Sequence of chain 1.C:
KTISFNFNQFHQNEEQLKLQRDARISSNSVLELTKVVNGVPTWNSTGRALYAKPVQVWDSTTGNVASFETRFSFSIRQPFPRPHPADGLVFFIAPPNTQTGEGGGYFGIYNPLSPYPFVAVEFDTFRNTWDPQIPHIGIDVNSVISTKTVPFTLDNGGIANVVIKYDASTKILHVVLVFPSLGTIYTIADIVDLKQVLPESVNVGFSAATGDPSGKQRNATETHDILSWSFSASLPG

This protein binds this small molecule.
Small molecule (SMILES): CC(=O)N[C@H]1[C@H](O[C@H]2[C@H](O[C@@H]3O[C@@H](C)[C@@H](O)[C@@H](O)[C@@H]3O)[C@@H](NC(C)=O)CO[C@@H]2CO)O[C@H](CO)[C@@H](O[C@@H]2O[C@H](CO)[C@@H](O)[C@H](O)[C@@H]2O)[C@@H]1O

Binding-site contacts:
Ligand atom C2 contacts residue ARG82 of chain 1.C at 4.3 Å.
Ligand atom C1 contacts residue ARG82 of chain 1.C at 4.2 Å.
Ligand atom C4 contacts residue ASN219 of chain 1.C at 4.2 Å.
Ligand atom C2 contacts residue ASN219 of chain 1.C at 2.4 Å.
Ligand atom C7 contacts residue PRO83 of chain 1.C at 4.1 Å (hydrophobic).
Ligand atom C7 contacts residue ARG82 of chain 1.C at 4.5 Å.
Ligand atom C8 contacts residue ASN219 of chain 1.C at 3.2 Å.
Ligand atom C1 contacts residue ASN219 of chain 1.C at 1.4 Å.
Ligand atom C8 contacts residue PRO83 of chain 1.C at 3.6 Å (hydrophobic).
Ligand atom C3 contacts residue ASN219 of chain 1.C at 3.8 Å.
Ligand atom C5 contacts residue ASN219 of chain 1.C at 3.7 Å.
Ligand atom C7 contacts residue ASN219 of chain 1.C at 3.2 Å.
Ligand atom C8 contacts residue GLN217 of chain 1.C at 3.0 Å.
Ligand atom O7 contacts residue ARG82 of chain 1.C at 4.4 Å.
Ligand atom O6 contacts residue PRO79 of chain 1.C at 4.3 Å.
Ligand atom O5 contacts residue PHE80 of chain 1.C at 4.0 Å.
Ligand atom O7 contacts residue ASN219 of chain 1.C at 4.0 Å.
Ligand atom O7 contacts residue PRO83 of chain 1.C at 4.1 Å.
Ligand atom O5 contacts residue ARG82 of chain 1.C at 4.3 Å.
Ligand atom O5 contacts residue ASN219 of chain 1.C at 2.4 Å (h-bond).
Ligand atom C6 contacts residue PHE80 of chain 1.C at 3.9 Å (hydrophobic).
Ligand atom O6 contacts residue PHE80 of chain 1.C at 3.7 Å.
Ligand atom N2 contacts residue ASN219 of chain 1.C at 2.9 Å (h-bond).